Sequence of chain 1.C:
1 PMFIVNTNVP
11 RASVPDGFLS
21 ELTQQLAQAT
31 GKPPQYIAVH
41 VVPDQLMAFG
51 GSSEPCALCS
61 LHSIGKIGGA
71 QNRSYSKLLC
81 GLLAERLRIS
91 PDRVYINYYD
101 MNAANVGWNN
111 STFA

This small molecule binds to this protein.
Small molecule (SMILES): CC(C)c1nn2ccccc2c1C(=O)[C@@H](C)N

Sequence of chain 1.B:
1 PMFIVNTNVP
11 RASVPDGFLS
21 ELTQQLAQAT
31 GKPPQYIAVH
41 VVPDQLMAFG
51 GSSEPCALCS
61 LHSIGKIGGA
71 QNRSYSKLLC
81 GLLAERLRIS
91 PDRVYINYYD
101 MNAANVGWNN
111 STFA

Binding-site contacts:
Ligand atom C7 contacts residue TRP108 of chain 1.C at 3.7 Å (hydrophobic).
Ligand atom N contacts residue TRP108 of chain 1.C at 3.3 Å.
Ligand atom C8 contacts residue TRP108 of chain 1.C at 3.6 Å (hydrophobic).
Ligand atom N5 contacts residue TYR36 of chain 1.C at 3.5 Å.
Ligand atom C8 contacts residue TYR36 of chain 1.C at 4.0 Å (hydrophobic).
Ligand atom C4 contacts residue TRP108 of chain 1.C at 3.4 Å (hydrophobic).
Ligand atom CA contacts residue TRP108 of chain 1.C at 3.8 Å (hydrophobic).
Ligand atom C2 contacts residue TRP108 of chain 1.C at 3.7 Å (hydrophobic).
Ligand atom C7 contacts residue GLN35 of chain 1.C at 3.9 Å.
Ligand atom C11 contacts residue TYR36 of chain 1.C at 3.4 Å (hydrophobic).
Ligand atom C10 contacts residue TYR36 of chain 1.C at 3.3 Å (hydrophobic).
Ligand atom C7 contacts residue TYR36 of chain 1.C at 3.9 Å (hydrophobic).
Ligand atom C7 contacts residue PHE49 of chain 1.B at 4.2 Å (hydrophobic).
Ligand atom C8 contacts residue PHE49 of chain 1.B at 4.4 Å (hydrophobic).
Ligand atom C8 contacts residue GLN35 of chain 1.C at 3.5 Å.
Ligand atom C3 contacts residue TRP108 of chain 1.C at 3.5 Å (hydrophobic).
Ligand atom C3 contacts residue TYR36 of chain 1.C at 3.7 Å (hydrophobic).
Ligand atom C contacts residue TYR36 of chain 1.C at 4.5 Å (hydrophobic).
Ligand atom C9 contacts residue TRP108 of chain 1.C at 3.5 Å (hydrophobic).
Ligand atom N5 contacts residue PHE113 of chain 1.C at 4.1 Å.
Ligand atom N5 contacts residue TRP108 of chain 1.C at 3.6 Å.
Ligand atom C10 contacts residue TRP108 of chain 1.C at 4.3 Å (hydrophobic).
Ligand atom O contacts residue TYR36 of chain 1.C at 4.3 Å.
Ligand atom C6 contacts residue TYR36 of chain 1.C at 3.9 Å (hydrophobic).
Ligand atom C6 contacts residue PHE113 of chain 1.C at 3.7 Å (hydrophobic).
Ligand atom N1 contacts residue PHE113 of chain 1.C at 3.6 Å.
Ligand atom N1 contacts residue TYR36 of chain 1.C at 3.3 Å (h-bond).
Ligand atom C7 contacts residue TYR95 of chain 1.B at 3.3 Å (hydrophobic).
Ligand atom C4 contacts residue TYR36 of chain 1.C at 3.5 Å (hydrophobic).
Ligand atom C12 contacts residue TRP108 of chain 1.C at 3.6 Å (hydrophobic).
Ligand atom C6 contacts residue TRP108 of chain 1.C at 3.7 Å (hydrophobic).
Ligand atom C9 contacts residue TYR36 of chain 1.C at 3.9 Å (hydrophobic).
Ligand atom C6 contacts residue TYR95 of chain 1.B at 3.6 Å (hydrophobic).
Ligand atom C contacts residue TRP108 of chain 1.C at 4.1 Å (hydrophobic).
Ligand atom C9 contacts residue GLN35 of chain 1.C at 3.9 Å.
Ligand atom C2 contacts residue TYR36 of chain 1.C at 3.1 Å (hydrophobic).
Ligand atom N1 contacts residue TRP108 of chain 1.C at 3.6 Å.